The small molecule below binds the protein below.
Small molecule (SMILES): CC(=O)N[C@H]1[C@H](O[C@@H]2[C@@H](O)[C@H](O)O[C@H](CO)[C@@H]2O)O[C@H](CO[C@]2(C(=O)O)C[C@H](O)[C@@H](NC(C)=O)[C@H]([C@H](O)[C@H](O)CO)O2)[C@@H](O)[C@@H]1O[C@@H]1O[C@H](CO)[C@H](O)[C@H](O)[C@H]1O

Sequence of chain 1.K:
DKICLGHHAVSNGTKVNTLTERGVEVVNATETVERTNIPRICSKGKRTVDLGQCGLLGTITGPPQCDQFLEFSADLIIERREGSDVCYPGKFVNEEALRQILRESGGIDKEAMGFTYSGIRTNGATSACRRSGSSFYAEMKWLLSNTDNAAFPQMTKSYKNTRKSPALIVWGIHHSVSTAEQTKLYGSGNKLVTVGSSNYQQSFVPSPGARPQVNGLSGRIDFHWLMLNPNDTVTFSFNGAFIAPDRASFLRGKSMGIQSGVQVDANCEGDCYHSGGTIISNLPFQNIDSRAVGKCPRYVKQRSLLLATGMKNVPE

Binding-site contacts:
Ligand atom O1A contacts residue SER131 of chain 1.K at 3.8 Å.
Ligand atom O10 contacts residue GLY128 of chain 1.K at 3.8 Å.
Ligand atom C10 contacts residue TRP146 of chain 1.K at 3.9 Å (hydrophobic).
Ligand atom C7 contacts residue TRP146 of chain 1.K at 3.9 Å (hydrophobic).
Ligand atom C6 contacts residue LEU221 of chain 1.K at 3.6 Å (hydrophobic).
Ligand atom N5 contacts residue TRP146 of chain 1.K at 3.8 Å.
Ligand atom C9 contacts residue TYR92 of chain 1.K at 3.1 Å (hydrophobic).
Ligand atom O10 contacts residue TRP146 of chain 1.K at 3.5 Å.
Ligand atom O6 contacts residue VAL181 of chain 1.K at 3.7 Å.
Ligand atom C6 contacts residue GLU185 of chain 1.K at 3.8 Å.
Ligand atom C8 contacts residue TYR92 of chain 1.K at 3.6 Å (hydrophobic).
Ligand atom C9 contacts residue GLU185 of chain 1.K at 3.3 Å.
Ligand atom O4 contacts residue ALA129 of chain 1.K at 3.6 Å (h-bond).
Ligand atom C6 contacts residue ALA129 of chain 1.K at 4.1 Å (hydrophobic).
Ligand atom C1 contacts residue SER131 of chain 1.K at 3.8 Å.
Ligand atom O9 contacts residue GLU185 of chain 1.K at 2.5 Å (salt-bridge).
Ligand atom N5 contacts residue ALA129 of chain 1.K at 2.7 Å (h-bond).
Ligand atom O7 contacts residue GLU185 of chain 1.K at 4.0 Å.
Ligand atom C11 contacts residue LEU189 of chain 1.K at 3.3 Å (hydrophobic).
Ligand atom O8 contacts residue TYR92 of chain 1.K at 2.9 Å (h-bond).
Ligand atom O1A contacts residue THR130 of chain 1.K at 2.6 Å (h-bond).
Ligand atom C9 contacts residue TRP146 of chain 1.K at 4.0 Å (hydrophobic).
Ligand atom O10 contacts residue ALA129 of chain 1.K at 3.7 Å.
Ligand atom O1A contacts residue LEU221 of chain 1.K at 3.8 Å.
Ligand atom O1B contacts residue THR130 of chain 1.K at 3.8 Å.
Ligand atom O9 contacts residue HIS178 of chain 1.K at 3.4 Å (h-bond).
Ligand atom C5 contacts residue ALA129 of chain 1.K at 3.5 Å (hydrophobic).
Ligand atom O10 contacts residue LEU148 of chain 1.K at 3.8 Å.
Ligand atom O7 contacts residue LEU189 of chain 1.K at 4.2 Å.
Ligand atom O8 contacts residue TRP146 of chain 1.K at 4.0 Å.
Ligand atom O1B contacts residue SER131 of chain 1.K at 2.9 Å (h-bond).
Ligand atom C4 contacts residue ALA129 of chain 1.K at 3.3 Å (hydrophobic).
Ligand atom C10 contacts residue ALA129 of chain 1.K at 3.6 Å (hydrophobic).
Ligand atom C8 contacts residue GLU185 of chain 1.K at 3.8 Å.
Ligand atom O9 contacts residue TYR92 of chain 1.K at 2.9 Å (h-bond).
Ligand atom C1 contacts residue THR130 of chain 1.K at 3.6 Å.
Ligand atom C6 contacts residue VAL181 of chain 1.K at 4.1 Å (hydrophobic).
Ligand atom C9 contacts residue HIS178 of chain 1.K at 3.4 Å.
Ligand atom O9 contacts residue GLY223 of chain 1.K at 3.9 Å.
Ligand atom O8 contacts residue LEU221 of chain 1.K at 4.2 Å.